Sequence of chain 1.A:
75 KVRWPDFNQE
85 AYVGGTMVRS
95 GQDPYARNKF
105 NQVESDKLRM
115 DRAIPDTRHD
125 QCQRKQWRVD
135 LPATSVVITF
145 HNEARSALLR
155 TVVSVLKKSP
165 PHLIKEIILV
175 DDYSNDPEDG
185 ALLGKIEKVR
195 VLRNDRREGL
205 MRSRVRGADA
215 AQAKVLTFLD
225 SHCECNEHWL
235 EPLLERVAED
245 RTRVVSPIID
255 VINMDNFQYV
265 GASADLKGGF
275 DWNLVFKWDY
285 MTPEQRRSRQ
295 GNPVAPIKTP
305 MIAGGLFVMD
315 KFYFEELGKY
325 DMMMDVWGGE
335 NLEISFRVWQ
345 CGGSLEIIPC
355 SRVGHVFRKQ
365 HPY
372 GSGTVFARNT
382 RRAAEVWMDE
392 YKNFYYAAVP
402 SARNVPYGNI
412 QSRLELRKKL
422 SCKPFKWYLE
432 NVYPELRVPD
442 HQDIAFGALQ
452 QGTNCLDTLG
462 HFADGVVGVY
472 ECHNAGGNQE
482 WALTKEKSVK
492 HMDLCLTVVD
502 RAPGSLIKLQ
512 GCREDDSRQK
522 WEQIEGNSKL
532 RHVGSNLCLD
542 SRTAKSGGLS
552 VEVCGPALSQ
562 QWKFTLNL

Binding-site contacts:
Ligand atom CB contacts residue VAL255 of chain 1.B at 3.9 Å (hydrophobic).
Ligand atom CA contacts residue HIS365 of chain 1.B at 3.6 Å.
Ligand atom CA contacts residue UDP1 of chain 1.Q at 3.9 Å.
Ligand atom CB contacts residue ARG362 of chain 1.B at 3.7 Å.
Ligand atom OG contacts residue LYS363 of chain 1.B at 2.9 Å (salt-bridge).
Ligand atom CG2 contacts residue PHE361 of chain 1.B at 3.6 Å (hydrophobic).
Ligand atom O contacts residue ALA464 of chain 1.A at 3.7 Å.
Ligand atom C contacts residue PHE361 of chain 1.B at 3.8 Å (hydrophobic).
Ligand atom O contacts residue SER267 of chain 1.B at 3.4 Å (h-bond).
Ligand atom CB contacts residue ILE253 of chain 1.B at 3.5 Å (hydrophobic).
Ligand atom C contacts residue TRP282 of chain 1.B at 3.9 Å (hydrophobic).
Ligand atom CA contacts residue PHE361 of chain 1.B at 3.6 Å (hydrophobic).
Ligand atom CB contacts residue ALA266 of chain 1.B at 3.8 Å (hydrophobic).
Ligand atom O contacts residue ARG362 of chain 1.B at 3.8 Å.
Ligand atom CG contacts residue PHE361 of chain 1.B at 3.6 Å (hydrophobic).
Ligand atom O contacts residue TRP282 of chain 1.B at 3.9 Å.
Ligand atom CB contacts residue UDP1 of chain 1.Q at 3.7 Å.
Ligand atom N contacts residue PHE463 of chain 1.A at 3.6 Å.
Ligand atom N contacts residue UDP1 of chain 1.Q at 3.1 Å (h-bond).
Ligand atom O contacts residue PHE463 of chain 1.A at 3.9 Å.
Ligand atom N contacts residue ALA464 of chain 1.A at 3.1 Å (h-bond).
Ligand atom O contacts residue PHE361 of chain 1.B at 3.6 Å.
Ligand atom C contacts residue TRP282 of chain 1.B at 4.0 Å (hydrophobic).
Ligand atom CB contacts residue HIS365 of chain 1.B at 3.8 Å.
Ligand atom C contacts residue PHE463 of chain 1.A at 3.9 Å (hydrophobic).
Ligand atom N contacts residue VAL255 of chain 1.B at 3.9 Å.
Ligand atom N contacts residue HIS365 of chain 1.B at 3.3 Å (h-bond).
Ligand atom SG contacts residue PHE280 of chain 1.B at 3.9 Å.
Ligand atom CB contacts residue UDP1 of chain 1.Q at 3.4 Å.
Ligand atom CA contacts residue UDP1 of chain 1.Q at 4.0 Å.
Ligand atom O contacts residue LEU270 of chain 1.B at 3.8 Å.
Ligand atom O contacts residue TRP282 of chain 1.B at 2.7 Å (h-bond).
Ligand atom O contacts residue PHE361 of chain 1.B at 3.6 Å.
Ligand atom CB contacts residue PHE361 of chain 1.B at 3.8 Å (hydrophobic).
Ligand atom O contacts residue ALA266 of chain 1.B at 3.5 Å.
Ligand atom OG1 contacts residue UDP1 of chain 1.Q at 3.9 Å.
Ligand atom N contacts residue TRP282 of chain 1.B at 3.9 Å.
Ligand atom OG contacts residue GLN364 of chain 1.B at 3.7 Å.
Ligand atom N contacts residue PHE361 of chain 1.B at 3.7 Å.
Ligand atom OG contacts residue ARG362 of chain 1.B at 3.2 Å (salt-bridge).

Sequence of chain 1.B:
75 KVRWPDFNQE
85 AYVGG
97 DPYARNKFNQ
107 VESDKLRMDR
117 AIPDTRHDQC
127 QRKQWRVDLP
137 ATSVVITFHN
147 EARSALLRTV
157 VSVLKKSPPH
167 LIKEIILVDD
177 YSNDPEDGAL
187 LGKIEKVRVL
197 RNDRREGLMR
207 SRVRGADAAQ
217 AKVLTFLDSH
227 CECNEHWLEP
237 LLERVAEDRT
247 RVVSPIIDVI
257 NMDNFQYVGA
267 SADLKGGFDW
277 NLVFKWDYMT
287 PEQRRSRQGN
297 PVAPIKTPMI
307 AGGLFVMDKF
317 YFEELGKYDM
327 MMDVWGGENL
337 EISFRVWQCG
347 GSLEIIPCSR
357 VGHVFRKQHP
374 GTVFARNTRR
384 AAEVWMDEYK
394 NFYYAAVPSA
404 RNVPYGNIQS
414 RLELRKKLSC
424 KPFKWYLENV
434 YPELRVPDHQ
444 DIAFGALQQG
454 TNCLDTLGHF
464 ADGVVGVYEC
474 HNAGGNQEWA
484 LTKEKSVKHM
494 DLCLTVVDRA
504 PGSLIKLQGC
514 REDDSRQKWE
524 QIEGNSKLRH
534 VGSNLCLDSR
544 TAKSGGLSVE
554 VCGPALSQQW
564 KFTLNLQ

The small molecule below binds the protein below.
Small molecule (SMILES): C[C@H](NC(=O)[C@@H]1CCCN1C(=O)[C@H](CS)NC(=O)[C@@H](NC(=O)[C@@H](N)CO)[C@@H](C)O)C(N)=O